This small molecule binds to this protein.
Small molecule (SMILES): CCCCCN(CCCCC)C(=O)[C@H](CCC(=O)O)NC(=O)[C@H](Cc1ccc(OP(=O)(O)O)cc1)NC(C)=O

Sequence of chain 1.C:
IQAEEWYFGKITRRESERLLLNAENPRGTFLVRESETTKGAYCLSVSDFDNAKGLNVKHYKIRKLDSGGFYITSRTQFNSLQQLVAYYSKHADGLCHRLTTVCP

Binding-site contacts:
Ligand atom CA contacts residue HIS62 of chain 1.A at 3.4 Å.
Ligand atom O3P contacts residue ARG16 of chain 1.A at 2.9 Å (salt-bridge).
Ligand atom O2P contacts residue SER38 of chain 1.A at 3.4 Å.
Ligand atom CA contacts residue HIS62 of chain 1.A at 3.9 Å.
Ligand atom CD2 contacts residue TYR63 of chain 1.A at 4.0 Å (hydrophobic).
Ligand atom CB contacts residue HIS62 of chain 1.A at 3.7 Å.
Ligand atom CD contacts residue LYS61 of chain 1.A at 3.9 Å.
Ligand atom CB contacts residue HIS62 of chain 1.A at 3.8 Å.
Ligand atom O3P contacts residue ARG36 of chain 1.A at 2.9 Å (salt-bridge).
Ligand atom C5' contacts residue GLY97 of chain 1.A at 4.0 Å.
Ligand atom CE1 contacts residue LYS64 of chain 1.A at 3.8 Å.
Ligand atom CB contacts residue TYR63 of chain 1.A at 3.5 Å (hydrophobic).
Ligand atom CG contacts residue TYR63 of chain 1.A at 3.9 Å (hydrophobic).
Ligand atom CD2 contacts residue HIS62 of chain 1.A at 3.7 Å.
Ligand atom CH3 contacts residue ARG16 of chain 1.A at 3.5 Å.
Ligand atom CH3 contacts residue ILE14 of chain 1.C at 3.8 Å (hydrophobic).
Ligand atom P contacts residue SER38 of chain 1.A at 4.0 Å.
Ligand atom N contacts residue ARG16 of chain 1.A at 4.0 Å.
Ligand atom CE1 contacts residue ARG16 of chain 1.A at 3.9 Å.
Ligand atom CD1 contacts residue GLU18 of chain 1.C at 3.5 Å.
Ligand atom CE1 contacts residue GLU18 of chain 1.C at 3.8 Å.
Ligand atom C contacts residue HIS62 of chain 1.A at 3.7 Å.
Ligand atom CH3 contacts residue GLU18 of chain 1.C at 3.8 Å.
Ligand atom P contacts residue ARG36 of chain 1.A at 3.9 Å.
Ligand atom CE2 contacts residue CYS46 of chain 1.A at 3.7 Å (hydrophobic).
Ligand atom O contacts residue ARG16 of chain 1.A at 2.7 Å (salt-bridge).
Ligand atom CH3 contacts residue LYS13 of chain 1.C at 3.7 Å.
Ligand atom CG contacts residue HIS62 of chain 1.A at 3.6 Å.
Ligand atom OH contacts residue SER38 of chain 1.A at 3.1 Å (h-bond).
Ligand atom OE2 contacts residue LYS61 of chain 1.A at 4.0 Å.
Ligand atom CZ contacts residue ARG16 of chain 1.A at 3.9 Å.
Ligand atom O2P contacts residue GLU39 of chain 1.A at 2.9 Å (salt-bridge).
Ligand atom O2P contacts residue ARG36 of chain 1.A at 2.9 Å (salt-bridge).
Ligand atom CD1 contacts residue LYS64 of chain 1.A at 3.8 Å.
Ligand atom N contacts residue HIS62 of chain 1.A at 3.0 Å (h-bond).
Ligand atom O contacts residue HIS62 of chain 1.A at 4.0 Å.
Ligand atom O1P contacts residue THR40 of chain 1.A at 3.0 Å.
Ligand atom C contacts residue ARG16 of chain 1.A at 3.2 Å.
Ligand atom CD2 contacts residue LYS64 of chain 1.A at 3.6 Å.
Ligand atom C5' contacts residue THR76 of chain 1.A at 3.6 Å.

Sequence of chain 1.A:
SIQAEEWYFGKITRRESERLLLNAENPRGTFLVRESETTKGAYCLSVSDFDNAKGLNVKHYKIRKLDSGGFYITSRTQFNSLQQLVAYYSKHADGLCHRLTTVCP